A protein and the small-molecule ligand that binds it are described below.
Small molecule (SMILES): CC(=O)N[C@H]1[C@H](O[C@H]2[C@H](O)[C@@H](NC(C)=O)CO[C@@H]2CO)O[C@H](CO)[C@@H](O[C@@H]2O[C@H](CO[C@H]3O[C@H](CO)[C@@H](O)[C@H](O)[C@@H]3O)[C@@H](O)[C@H](O[C@H]3O[C@H](CO)[C@@H](O)[C@H](O)[C@@H]3O)[C@@H]2O)[C@@H]1O

Sequence of chain 2.A:
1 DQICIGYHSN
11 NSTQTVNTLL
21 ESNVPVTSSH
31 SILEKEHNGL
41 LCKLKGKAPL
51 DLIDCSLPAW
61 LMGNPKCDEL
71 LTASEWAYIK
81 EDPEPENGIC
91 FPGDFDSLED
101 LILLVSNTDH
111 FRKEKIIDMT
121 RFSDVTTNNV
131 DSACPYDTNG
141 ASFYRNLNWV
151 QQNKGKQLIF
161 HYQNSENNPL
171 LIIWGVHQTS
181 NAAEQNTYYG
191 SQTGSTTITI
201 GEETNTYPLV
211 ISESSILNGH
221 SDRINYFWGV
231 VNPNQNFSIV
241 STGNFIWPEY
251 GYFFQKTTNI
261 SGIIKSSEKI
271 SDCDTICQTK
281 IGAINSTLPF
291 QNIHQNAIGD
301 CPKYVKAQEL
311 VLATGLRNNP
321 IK

Binding-site contacts:
Ligand atom C3 contacts residue ASN259 of chain 2.A at 3.8 Å.
Ligand atom N2 contacts residue ASN259 of chain 2.A at 2.8 Å (h-bond).
Ligand atom C4 contacts residue ASN259 of chain 2.A at 4.3 Å.
Ligand atom C1 contacts residue ASN259 of chain 2.A at 1.4 Å.
Ligand atom O2 contacts residue GLN308 of chain 1.A at 3.1 Å (h-bond).
Ligand atom O6 contacts residue PHE59 of chain 2.B at 4.5 Å.
Ligand atom C5 contacts residue ASN259 of chain 2.A at 3.7 Å.
Ligand atom O7 contacts residue LYS45 of chain 2.A at 3.0 Å (salt-bridge).
Ligand atom O5 contacts residue ASN259 of chain 2.A at 2.4 Å (h-bond).
Ligand atom C6 contacts residue THR57 of chain 2.B at 3.9 Å.
Ligand atom N2 contacts residue ASN56 of chain 2.B at 4.1 Å.
Ligand atom C7 contacts residue LYS45 of chain 2.A at 4.1 Å.
Ligand atom O6 contacts residue THR57 of chain 2.B at 4.2 Å.
Ligand atom O7 contacts residue ASN259 of chain 2.A at 3.9 Å.
Ligand atom O3 contacts residue ASN56 of chain 2.B at 3.8 Å.
Ligand atom C2 contacts residue GLN308 of chain 1.A at 4.0 Å.
Ligand atom C6 contacts residue PHE59 of chain 2.B at 4.1 Å (hydrophobic).
Ligand atom C8 contacts residue THR57 of chain 2.B at 3.8 Å.
Ligand atom C8 contacts residue LYS306 of chain 1.A at 4.0 Å.
Ligand atom C8 contacts residue GLN58 of chain 2.B at 3.2 Å.
Ligand atom C2 contacts residue ASN259 of chain 2.A at 2.4 Å.
Ligand atom O6 contacts residue ASP300 of chain 2.A at 4.0 Å.
Ligand atom O5 contacts residue PHE59 of chain 2.B at 3.7 Å.
Ligand atom C1 contacts residue GLN308 of chain 1.A at 3.8 Å.
Ligand atom C8 contacts residue ASN56 of chain 2.B at 4.2 Å.
Ligand atom O5 contacts residue GLN308 of chain 1.A at 3.8 Å.
Ligand atom C7 contacts residue ASN259 of chain 2.A at 3.6 Å.
Ligand atom C1 contacts residue PHE59 of chain 2.B at 4.2 Å (hydrophobic).
Ligand atom O3 contacts residue LYS45 of chain 2.A at 4.2 Å.
Ligand atom O3 contacts residue ARG18 of chain 2.D at 3.4 Å (salt-bridge).

Sequence of chain 2.D:
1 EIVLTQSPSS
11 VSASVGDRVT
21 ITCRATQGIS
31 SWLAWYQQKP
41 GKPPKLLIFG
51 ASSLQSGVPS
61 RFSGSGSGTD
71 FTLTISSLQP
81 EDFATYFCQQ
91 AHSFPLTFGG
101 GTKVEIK

Sequence of chain 2.B:
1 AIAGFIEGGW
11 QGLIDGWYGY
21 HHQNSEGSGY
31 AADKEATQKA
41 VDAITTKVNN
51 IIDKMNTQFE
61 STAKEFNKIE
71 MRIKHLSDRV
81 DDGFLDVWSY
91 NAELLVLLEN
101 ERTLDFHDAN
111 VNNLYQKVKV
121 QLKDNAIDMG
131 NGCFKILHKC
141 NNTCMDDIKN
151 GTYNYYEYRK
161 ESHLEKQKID

Sequence of chain 1.A:
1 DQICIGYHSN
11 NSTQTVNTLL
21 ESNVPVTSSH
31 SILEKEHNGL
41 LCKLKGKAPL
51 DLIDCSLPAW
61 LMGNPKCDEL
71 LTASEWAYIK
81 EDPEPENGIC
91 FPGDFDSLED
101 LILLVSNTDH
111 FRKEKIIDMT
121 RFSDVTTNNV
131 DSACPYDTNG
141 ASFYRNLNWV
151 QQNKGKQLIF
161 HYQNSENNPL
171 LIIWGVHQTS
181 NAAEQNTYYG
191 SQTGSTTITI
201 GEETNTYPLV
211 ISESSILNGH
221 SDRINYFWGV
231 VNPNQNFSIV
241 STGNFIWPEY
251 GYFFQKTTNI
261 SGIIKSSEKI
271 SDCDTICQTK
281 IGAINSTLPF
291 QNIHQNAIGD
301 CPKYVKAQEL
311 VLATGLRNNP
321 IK